Binding-site contacts:
Ligand atom C35 contacts residue LYS187 of chain 1.G at 3.8 Å.
Ligand atom C contacts residue TYR62 of chain 1.G at 3.5 Å (hydrophobic).
Ligand atom C7 contacts residue PHE49 of chain 1.F at 3.3 Å (hydrophobic).
Ligand atom CZ contacts residue THR79 of chain 1.F at 3.5 Å.
Ligand atom CG contacts residue TRP90 of chain 1.G at 3.5 Å (hydrophobic).
Ligand atom CE1 contacts residue TRP90 of chain 1.G at 3.6 Å (hydrophobic).
Ligand atom O contacts residue TYR62 of chain 1.G at 2.5 Å (h-bond).
Ligand atom C6 contacts residue LEU23 of chain 1.G at 3.6 Å (hydrophobic).
Ligand atom CB contacts residue HIS60 of chain 1.G at 3.7 Å.
Ligand atom CD contacts residue TYR62 of chain 1.G at 3.6 Å (hydrophobic).
Ligand atom C6 contacts residue GLU26 of chain 1.G at 3.5 Å.
Ligand atom CD2 contacts residue TYR82 of chain 1.F at 3.7 Å (hydrophobic).
Ligand atom CB contacts residue TRP90 of chain 1.G at 3.8 Å (hydrophobic).
Ligand atom CD1 contacts residue TRP90 of chain 1.G at 3.5 Å (hydrophobic).
Ligand atom CB contacts residue TYR62 of chain 1.G at 3.6 Å (hydrophobic).
Ligand atom C contacts residue HIS60 of chain 1.G at 3.4 Å.
Ligand atom F1 contacts residue TYR62 of chain 1.G at 3.6 Å.
Ligand atom C5 contacts residue SER52 of chain 1.F at 3.8 Å.
Ligand atom F2 contacts residue THR79 of chain 1.F at 3.2 Å.
Ligand atom CA contacts residue TYR62 of chain 1.G at 3.6 Å (hydrophobic).
Ligand atom N contacts residue HIS60 of chain 1.G at 3.7 Å.
Ligand atom CG contacts residue HIS60 of chain 1.G at 3.6 Å.
Ligand atom O contacts residue HIS60 of chain 1.G at 3.7 Å.
Ligand atom CA contacts residue HIS60 of chain 1.G at 3.5 Å.
Ligand atom CA contacts residue HIS60 of chain 1.G at 3.8 Å.
Ligand atom C36 contacts residue LEU189 of chain 1.G at 3.8 Å (hydrophobic).
Ligand atom F2 contacts residue TYR82 of chain 1.F at 3.2 Å.
Ligand atom CD1 contacts residue TYR62 of chain 1.G at 3.6 Å (hydrophobic).
Ligand atom C2 contacts residue TYR62 of chain 1.G at 3.6 Å (hydrophobic).
Ligand atom C37 contacts residue TYR82 of chain 1.F at 3.6 Å (hydrophobic).
Ligand atom N contacts residue TYR62 of chain 1.G at 2.6 Å (h-bond).
Ligand atom O contacts residue TYR82 of chain 1.F at 2.9 Å (h-bond).
Ligand atom CD2 contacts residue TRP90 of chain 1.G at 3.7 Å (hydrophobic).
Ligand atom C7 contacts residue ARG22 of chain 1.G at 3.5 Å.
Ligand atom CB contacts residue HIS60 of chain 1.G at 3.6 Å.
Ligand atom C7 contacts residue SER52 of chain 1.F at 3.6 Å.
Ligand atom F1 contacts residue VAL92 of chain 1.G at 3.5 Å.
Ligand atom F2 contacts residue LEU114 of chain 1.G at 3.7 Å.
Ligand atom C1 contacts residue TYR62 of chain 1.G at 3.5 Å (hydrophobic).
Ligand atom O contacts residue PRO192 of chain 1.G at 3.8 Å.

This protein binds this small molecule.
Small molecule (SMILES): CCCCCCC(=O)N[C@@H](Cc1cc(F)cc(F)c1)C(=O)N[C@@H]1C(=O)N2CCC[C@H]2C(=O)N2CC[C@H](C)C[C@H]2C(=O)N[C@@H](C)C(=O)N2CCC[C@H]2C(=O)O[C@H]1C

Sequence of chain 1.F:
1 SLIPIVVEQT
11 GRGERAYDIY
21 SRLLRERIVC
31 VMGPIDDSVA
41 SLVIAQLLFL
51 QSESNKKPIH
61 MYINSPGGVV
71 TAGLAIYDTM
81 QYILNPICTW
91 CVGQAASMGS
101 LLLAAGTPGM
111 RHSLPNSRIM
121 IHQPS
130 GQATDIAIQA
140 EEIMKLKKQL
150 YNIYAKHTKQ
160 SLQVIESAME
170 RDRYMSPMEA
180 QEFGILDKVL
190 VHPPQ

Sequence of chain 1.G:
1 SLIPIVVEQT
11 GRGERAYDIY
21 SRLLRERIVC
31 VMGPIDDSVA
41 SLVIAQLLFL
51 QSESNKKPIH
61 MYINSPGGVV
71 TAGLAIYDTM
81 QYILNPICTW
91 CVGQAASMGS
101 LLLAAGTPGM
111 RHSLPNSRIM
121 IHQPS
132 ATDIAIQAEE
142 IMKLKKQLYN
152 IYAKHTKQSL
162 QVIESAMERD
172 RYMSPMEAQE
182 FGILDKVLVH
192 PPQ